Sequence of chain 1.A:
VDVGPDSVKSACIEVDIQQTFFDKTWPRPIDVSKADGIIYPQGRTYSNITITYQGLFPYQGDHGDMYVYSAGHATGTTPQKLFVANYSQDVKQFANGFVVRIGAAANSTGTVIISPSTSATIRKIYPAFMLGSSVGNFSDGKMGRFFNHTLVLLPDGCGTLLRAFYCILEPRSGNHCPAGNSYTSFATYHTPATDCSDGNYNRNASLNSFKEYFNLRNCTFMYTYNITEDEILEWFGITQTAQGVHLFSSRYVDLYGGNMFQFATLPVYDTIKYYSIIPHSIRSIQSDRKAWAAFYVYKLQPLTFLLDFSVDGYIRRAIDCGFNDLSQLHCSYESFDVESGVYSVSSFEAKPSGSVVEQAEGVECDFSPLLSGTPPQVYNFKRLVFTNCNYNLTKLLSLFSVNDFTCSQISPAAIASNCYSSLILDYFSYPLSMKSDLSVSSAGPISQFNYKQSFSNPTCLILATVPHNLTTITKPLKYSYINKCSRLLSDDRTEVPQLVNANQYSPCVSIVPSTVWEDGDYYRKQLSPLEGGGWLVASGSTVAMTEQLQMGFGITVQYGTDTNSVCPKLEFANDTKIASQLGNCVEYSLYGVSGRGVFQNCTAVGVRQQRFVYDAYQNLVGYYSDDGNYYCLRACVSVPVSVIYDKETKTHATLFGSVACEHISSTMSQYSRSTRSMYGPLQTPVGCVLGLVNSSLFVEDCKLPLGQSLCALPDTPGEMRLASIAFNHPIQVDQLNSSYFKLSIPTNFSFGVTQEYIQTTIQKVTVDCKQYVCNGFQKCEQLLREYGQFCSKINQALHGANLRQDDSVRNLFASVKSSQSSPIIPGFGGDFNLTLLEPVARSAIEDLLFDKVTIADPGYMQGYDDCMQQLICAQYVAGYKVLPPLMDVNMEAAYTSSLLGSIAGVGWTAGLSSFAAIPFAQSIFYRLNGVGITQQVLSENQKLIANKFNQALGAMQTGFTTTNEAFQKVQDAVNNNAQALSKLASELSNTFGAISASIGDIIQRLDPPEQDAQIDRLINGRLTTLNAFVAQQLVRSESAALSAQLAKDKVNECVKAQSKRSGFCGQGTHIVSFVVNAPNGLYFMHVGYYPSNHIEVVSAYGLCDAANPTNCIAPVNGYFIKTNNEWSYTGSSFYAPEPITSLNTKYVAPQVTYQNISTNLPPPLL

Binding-site contacts:
Ligand atom C2 contacts residue ASN788 of chain 1.A at 2.5 Å.
Ligand atom N2 contacts residue ASN788 of chain 1.A at 2.9 Å (h-bond).
Ligand atom N2 contacts residue LYS1003 of chain 1.A at 4.4 Å.
Ligand atom O5 contacts residue ASN788 of chain 1.A at 2.3 Å (h-bond).
Ligand atom C3 contacts residue ASN788 of chain 1.A at 3.8 Å.
Ligand atom C5 contacts residue ASN788 of chain 1.A at 3.6 Å.
Ligand atom C7 contacts residue ASN788 of chain 1.A at 3.3 Å.
Ligand atom C1 contacts residue ASN788 of chain 1.A at 1.4 Å.
Ligand atom C8 contacts residue ASN788 of chain 1.A at 3.7 Å.
Ligand atom C4 contacts residue ASN788 of chain 1.A at 4.2 Å.
Ligand atom O7 contacts residue ASN788 of chain 1.A at 3.5 Å (h-bond).

This protein binds this small molecule.
Small molecule (SMILES): CC(=O)N[C@@H]1[C@@H](O)[C@H](O)[C@@H](CO)O[C@H]1O